Binding-site contacts:
Ligand atom C8 contacts residue SER303 of chain 1.E at 3.4 Å.
Ligand atom C7 contacts residue ASN265 of chain 1.E at 3.1 Å.
Ligand atom C8 contacts residue ASN265 of chain 1.E at 4.3 Å.
Ligand atom C8 contacts residue ASN301 of chain 1.E at 3.9 Å.
Ligand atom C5 contacts residue GLN263 of chain 1.E at 3.9 Å.
Ligand atom C4 contacts residue ASN265 of chain 1.E at 4.2 Å.
Ligand atom O5 contacts residue ASN265 of chain 1.E at 2.4 Å (h-bond).
Ligand atom C1 contacts residue GLN263 of chain 1.E at 3.3 Å.
Ligand atom C3 contacts residue ASN265 of chain 1.E at 3.8 Å.
Ligand atom C2 contacts residue ASN265 of chain 1.E at 2.4 Å.
Ligand atom N2 contacts residue GLN263 of chain 1.E at 3.6 Å.
Ligand atom C1 contacts residue ASN265 of chain 1.E at 1.4 Å.
Ligand atom C3 contacts residue GLN263 of chain 1.E at 3.5 Å.
Ligand atom C2 contacts residue GLN263 of chain 1.E at 3.6 Å.
Ligand atom N2 contacts residue ASN265 of chain 1.E at 2.9 Å (h-bond).
Ligand atom O5 contacts residue ARG412 of chain 1.E at 3.4 Å (salt-bridge).
Ligand atom C5 contacts residue ARG412 of chain 1.E at 4.4 Å.
Ligand atom C7 contacts residue ASN301 of chain 1.E at 4.3 Å.
Ligand atom C8 contacts residue VAL302 of chain 1.E at 3.9 Å (hydrophobic).
Ligand atom C8 contacts residue SER381 of chain 1.E at 4.2 Å.
Ligand atom C6 contacts residue ARG412 of chain 1.E at 4.0 Å.
Ligand atom C4 contacts residue GLN263 of chain 1.E at 4.2 Å.
Ligand atom C5 contacts residue ASN265 of chain 1.E at 3.7 Å.
Ligand atom O5 contacts residue GLN263 of chain 1.E at 4.0 Å.
Ligand atom O7 contacts residue ASN301 of chain 1.E at 3.9 Å.
Ligand atom O6 contacts residue ARG412 of chain 1.E at 2.9 Å (salt-bridge).
Ligand atom O7 contacts residue ASN265 of chain 1.E at 2.9 Å (h-bond).
Ligand atom C1 contacts residue ARG412 of chain 1.E at 4.1 Å.

Sequence of chain 1.E:
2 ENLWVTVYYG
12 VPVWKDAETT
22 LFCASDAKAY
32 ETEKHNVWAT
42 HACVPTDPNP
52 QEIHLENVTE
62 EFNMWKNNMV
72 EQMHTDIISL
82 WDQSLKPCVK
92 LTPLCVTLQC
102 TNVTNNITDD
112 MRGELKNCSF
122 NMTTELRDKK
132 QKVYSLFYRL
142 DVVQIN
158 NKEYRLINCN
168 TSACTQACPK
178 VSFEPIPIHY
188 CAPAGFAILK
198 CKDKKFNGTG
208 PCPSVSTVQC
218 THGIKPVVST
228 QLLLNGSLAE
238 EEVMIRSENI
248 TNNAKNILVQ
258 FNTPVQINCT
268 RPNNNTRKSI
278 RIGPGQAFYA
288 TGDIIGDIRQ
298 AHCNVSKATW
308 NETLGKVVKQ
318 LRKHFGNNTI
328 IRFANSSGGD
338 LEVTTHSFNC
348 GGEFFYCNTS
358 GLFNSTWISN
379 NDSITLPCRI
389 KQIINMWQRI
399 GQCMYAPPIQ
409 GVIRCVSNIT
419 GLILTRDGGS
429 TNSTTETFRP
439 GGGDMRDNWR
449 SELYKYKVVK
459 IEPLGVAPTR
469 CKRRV

This protein binds this small molecule.
Small molecule (SMILES): CC(=O)N[C@H]1[C@H](O[C@H]2[C@H](O)[C@@H](NC(C)=O)CO[C@@H]2CO)O[C@H](CO)[C@@H](O)[C@@H]1O